This small molecule binds to this protein.
Small molecule (SMILES): O=C(O)[C@H]1O[C@H](O[P](=O)(O)O[P](=O)(O)OC[C@H]2O[C@@H](n3ccc(=O)[nH]c3=O)[C@H](O)[C@@H]2O)[C@H](O)[C@@H](O)[C@@H]1O

Binding-site contacts:
Ligand atom O3B contacts residue GLU141 of chain 1.B at 2.9 Å (salt-bridge).
Ligand atom O3' contacts residue GLU141 of chain 1.B at 3.5 Å (salt-bridge).
Ligand atom O'Q contacts residue ASN214 of chain 1.B at 2.6 Å (h-bond).
Ligand atom O1A contacts residue TYR331 of chain 1.B at 2.7 Å (h-bond).
Ligand atom O2' contacts residue TYR105 of chain 1.B at 3.3 Å (h-bond).
Ligand atom O2D contacts residue ASP337 of chain 1.B at 2.9 Å (salt-bridge).
Ligand atom O3D contacts residue ASP337 of chain 1.B at 3.4 Å (salt-bridge).
Ligand atom C4 contacts residue PHE330 of chain 1.B at 3.4 Å (hydrophobic).
Ligand atom O2 contacts residue VAL253 of chain 1.B at 2.7 Å (h-bond).
Ligand atom N3 contacts residue LYS251 of chain 1.B at 2.9 Å (salt-bridge).
Ligand atom O3' contacts residue TYR105 of chain 1.B at 3.5 Å (h-bond).
Ligand atom O'Q contacts residue PRO212 of chain 1.B at 3.3 Å (h-bond).
Ligand atom O2D contacts residue SER258 of chain 1.B at 3.5 Å (h-bond).
Ligand atom O1A contacts residue PRO102 of chain 1.B at 3.3 Å.
Ligand atom C2 contacts residue VAL253 of chain 1.B at 3.3 Å (hydrophobic).
Ligand atom O1B contacts residue ARG260 of chain 1.B at 3.0 Å (salt-bridge).
Ligand atom O'P contacts residue ASN214 of chain 1.B at 3.1 Å.
Ligand atom C6' contacts residue ASN214 of chain 1.B at 3.3 Å.
Ligand atom C1' contacts residue GLU141 of chain 1.B at 3.4 Å.
Ligand atom O2A contacts residue ARG235 of chain 1.B at 3.3 Å.
Ligand atom O2' contacts residue GLU141 of chain 1.B at 1.4 Å (salt-bridge).
Ligand atom O4D contacts residue VAL298 of chain 1.B at 3.4 Å.
Ligand atom O3' contacts residue THR139 of chain 1.B at 3.5 Å (h-bond).
Ligand atom O4 contacts residue CYS239 of chain 1.B at 3.4 Å.
Ligand atom C3' contacts residue THR139 of chain 1.B at 3.4 Å.
Ligand atom O3' contacts residue TYR185 of chain 1.B at 2.7 Å (h-bond).
Ligand atom C3' contacts residue GLU141 of chain 1.B at 2.8 Å.
Ligand atom C2' contacts residue GLU141 of chain 1.B at 2.6 Å.
Ligand atom C2' contacts residue TYR105 of chain 1.B at 3.5 Å (hydrophobic).
Ligand atom O3A contacts residue PRO102 of chain 1.B at 3.0 Å.
Ligand atom O1B contacts residue ASN214 of chain 1.B at 3.5 Å (h-bond).
Ligand atom C3D contacts residue TYR335 of chain 1.B at 3.2 Å (hydrophobic).
Ligand atom O3D contacts residue TYR335 of chain 1.B at 2.4 Å (h-bond).
Ligand atom O2B contacts residue ARG182 of chain 1.B at 2.5 Å (salt-bridge).
Ligand atom O3D contacts residue ARG260 of chain 1.B at 3.4 Å (salt-bridge).
Ligand atom O2B contacts residue ARG260 of chain 1.B at 2.6 Å (salt-bridge).
Ligand atom O1B contacts residue ARG341 of chain 1.B at 3.3 Å (salt-bridge).
Ligand atom O4 contacts residue PHE330 of chain 1.B at 3.4 Å.
Ligand atom O4' contacts residue THR139 of chain 1.B at 2.7 Å (h-bond).
Ligand atom PB contacts residue ARG182 of chain 1.B at 3.5 Å.

Sequence of chain 1.B:
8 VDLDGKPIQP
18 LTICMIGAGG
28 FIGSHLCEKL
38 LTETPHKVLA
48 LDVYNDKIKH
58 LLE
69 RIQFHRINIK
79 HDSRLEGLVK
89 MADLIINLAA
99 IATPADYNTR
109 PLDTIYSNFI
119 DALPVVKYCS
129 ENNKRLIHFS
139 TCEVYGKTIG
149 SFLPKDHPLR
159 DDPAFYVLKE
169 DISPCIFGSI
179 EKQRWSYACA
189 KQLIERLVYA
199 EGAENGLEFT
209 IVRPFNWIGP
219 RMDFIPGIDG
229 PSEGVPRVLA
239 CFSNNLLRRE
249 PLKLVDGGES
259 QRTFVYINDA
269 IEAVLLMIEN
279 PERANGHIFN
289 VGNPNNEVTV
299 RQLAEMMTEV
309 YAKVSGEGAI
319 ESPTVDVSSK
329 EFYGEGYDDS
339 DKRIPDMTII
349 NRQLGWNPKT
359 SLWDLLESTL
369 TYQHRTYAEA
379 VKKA